Sequence of chain 1.A:
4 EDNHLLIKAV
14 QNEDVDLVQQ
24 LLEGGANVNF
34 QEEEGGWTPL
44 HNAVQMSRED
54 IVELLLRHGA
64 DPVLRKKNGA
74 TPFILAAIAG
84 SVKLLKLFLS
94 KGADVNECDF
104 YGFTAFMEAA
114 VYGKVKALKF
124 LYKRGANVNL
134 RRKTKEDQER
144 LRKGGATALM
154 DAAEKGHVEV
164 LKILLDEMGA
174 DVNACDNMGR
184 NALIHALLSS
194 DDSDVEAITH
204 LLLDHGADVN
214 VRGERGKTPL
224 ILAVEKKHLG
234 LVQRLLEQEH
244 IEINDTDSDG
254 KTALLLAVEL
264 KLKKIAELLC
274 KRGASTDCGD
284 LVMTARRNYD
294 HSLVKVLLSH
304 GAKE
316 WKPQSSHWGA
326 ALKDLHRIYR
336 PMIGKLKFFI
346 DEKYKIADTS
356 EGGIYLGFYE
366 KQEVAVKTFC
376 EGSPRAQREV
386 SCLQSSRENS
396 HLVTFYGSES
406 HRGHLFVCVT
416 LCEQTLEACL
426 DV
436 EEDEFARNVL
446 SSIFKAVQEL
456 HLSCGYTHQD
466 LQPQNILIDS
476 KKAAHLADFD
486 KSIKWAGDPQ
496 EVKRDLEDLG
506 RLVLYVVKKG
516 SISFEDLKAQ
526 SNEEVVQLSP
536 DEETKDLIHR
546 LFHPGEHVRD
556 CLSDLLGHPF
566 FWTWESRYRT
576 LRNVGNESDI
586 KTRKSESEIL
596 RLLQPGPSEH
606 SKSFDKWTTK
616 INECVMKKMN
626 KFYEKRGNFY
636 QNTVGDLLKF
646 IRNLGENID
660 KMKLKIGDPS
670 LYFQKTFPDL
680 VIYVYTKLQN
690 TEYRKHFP

The protein below binds the small molecule below.
Small molecule (SMILES): Nc1ncnc2c1ncn2[C@@H]1O[C@H](CO[P](=O)(O)O[P](=O)(O)CP(=O)(O)O)[C@@H](O)[C@H]1O

Binding-site contacts:
Ligand atom O2A contacts residue ASP483 of chain 1.A at 3.5 Å.
Ligand atom PA contacts residue LYS372 of chain 1.A at 3.6 Å.
Ligand atom O4' contacts residue ALA352 of chain 1.A at 3.3 Å.
Ligand atom O1A contacts residue ASN470 of chain 1.A at 3.0 Å (h-bond).
Ligand atom C2 contacts residue CYS417 of chain 1.A at 3.1 Å (hydrophobic).
Ligand atom O4' contacts residue ILE359 of chain 1.A at 3.4 Å.
Ligand atom N6 contacts residue THR415 of chain 1.A at 2.6 Å (h-bond).
Ligand atom N6 contacts residue VAL414 of chain 1.A at 3.4 Å.
Ligand atom N3 contacts residue ILE351 of chain 1.A at 3.6 Å.
Ligand atom O2B contacts residue MG1 of chain 1.F at 2.1 Å.
Ligand atom N1 contacts residue CYS417 of chain 1.A at 3.0 Å (h-bond).
Ligand atom O1A contacts residue ASP483 of chain 1.A at 2.9 Å (salt-bridge).
Ligand atom O2B contacts residue MG1 of chain 1.G at 3.3 Å.
Ligand atom O1B contacts residue ASP483 of chain 1.A at 2.8 Å (salt-bridge).
Ligand atom O1B contacts residue ASP485 of chain 1.A at 3.2 Å (salt-bridge).
Ligand atom PB contacts residue MG1 of chain 1.F at 3.3 Å.
Ligand atom C3' contacts residue GLN469 of chain 1.A at 3.7 Å.
Ligand atom O2B contacts residue ASP483 of chain 1.A at 2.8 Å (salt-bridge).
Ligand atom N6 contacts residue LEU472 of chain 1.A at 3.6 Å.
Ligand atom O1B contacts residue LYS372 of chain 1.A at 3.0 Å (salt-bridge).
Ligand atom O3A contacts residue THR354 of chain 1.A at 3.4 Å (h-bond).
Ligand atom O1B contacts residue MG1 of chain 1.G at 2.0 Å.
Ligand atom C3B contacts residue THR354 of chain 1.A at 3.0 Å.
Ligand atom O2A contacts residue LYS372 of chain 1.A at 2.9 Å (salt-bridge).
Ligand atom C6 contacts residue ALA370 of chain 1.A at 3.5 Å (hydrophobic).
Ligand atom C6 contacts residue LEU472 of chain 1.A at 3.4 Å (hydrophobic).
Ligand atom O3' contacts residue GLN469 of chain 1.A at 2.8 Å (h-bond).
Ligand atom N6 contacts residue ALA370 of chain 1.A at 3.3 Å.
Ligand atom PA contacts residue MG1 of chain 1.F at 3.4 Å.
Ligand atom O1A contacts residue MG1 of chain 1.F at 2.1 Å.
Ligand atom PG contacts residue SER355 of chain 1.A at 3.6 Å.
Ligand atom O5' contacts residue ILE359 of chain 1.A at 3.6 Å.
Ligand atom O2G contacts residue SER355 of chain 1.A at 2.2 Å (h-bond).
Ligand atom O3A contacts residue LYS372 of chain 1.A at 3.2 Å (salt-bridge).
Ligand atom PB contacts residue ASP483 of chain 1.A at 3.5 Å.
Ligand atom O1G contacts residue ARG380 of chain 1.A at 2.9 Å (salt-bridge).
Ligand atom C5 contacts residue LEU472 of chain 1.A at 3.4 Å (hydrophobic).
Ligand atom O2' contacts residue THR420 of chain 1.A at 3.2 Å.
Ligand atom PB contacts residue MG1 of chain 1.G at 3.3 Å.
Ligand atom PB contacts residue LYS372 of chain 1.A at 3.7 Å.